Binding-site contacts:
Ligand atom O6 contacts residue TYR219 of chain 1.D at 3.2 Å (h-bond).
Ligand atom C2 contacts residue TYR219 of chain 1.D at 3.7 Å (hydrophobic).
Ligand atom C2 contacts residue ARG222 of chain 1.D at 3.9 Å.
Ligand atom O4 contacts residue TYR219 of chain 1.D at 3.8 Å.
Ligand atom C4 contacts residue TYR219 of chain 1.D at 3.1 Å (hydrophobic).
Ligand atom C3 contacts residue ASN225 of chain 1.D at 4.2 Å.
Ligand atom C3 contacts residue TYR219 of chain 1.D at 3.7 Å (hydrophobic).
Ligand atom C1 contacts residue ASN165 of chain 1.A at 1.4 Å.
Ligand atom N2 contacts residue ASN165 of chain 1.A at 2.9 Å (h-bond).
Ligand atom O7 contacts residue ASN165 of chain 1.A at 3.2 Å (h-bond).
Ligand atom C6 contacts residue ARG222 of chain 1.D at 4.3 Å.
Ligand atom O7 contacts residue LEU244 of chain 1.A at 4.3 Å.
Ligand atom C5 contacts residue ARG222 of chain 1.D at 3.7 Å.
Ligand atom C5 contacts residue TYR219 of chain 1.D at 3.5 Å (hydrophobic).
Ligand atom O2 contacts residue ARG222 of chain 1.D at 3.8 Å.
Ligand atom C3 contacts residue ASN165 of chain 1.A at 3.9 Å.
Ligand atom O3 contacts residue ASN225 of chain 1.D at 3.4 Å (h-bond).
Ligand atom O3 contacts residue ARG222 of chain 1.D at 3.9 Å.
Ligand atom C7 contacts residue VAL166 of chain 1.A at 3.9 Å (hydrophobic).
Ligand atom C8 contacts residue ASN165 of chain 1.A at 3.2 Å.
Ligand atom O2 contacts residue ASN225 of chain 1.D at 3.1 Å (h-bond).
Ligand atom O7 contacts residue THR167 of chain 1.A at 4.0 Å.
Ligand atom C8 contacts residue THR167 of chain 1.A at 3.3 Å.
Ligand atom C4 contacts residue ASN165 of chain 1.A at 4.3 Å.
Ligand atom C2 contacts residue ASN165 of chain 1.A at 2.5 Å.
Ligand atom C3 contacts residue ARG222 of chain 1.D at 3.1 Å.
Ligand atom C1 contacts residue ARG222 of chain 1.D at 4.2 Å.
Ligand atom O4 contacts residue ARG222 of chain 1.D at 3.3 Å (salt-bridge).
Ligand atom C1 contacts residue TYR219 of chain 1.D at 3.7 Å (hydrophobic).
Ligand atom O7 contacts residue VAL166 of chain 1.A at 3.6 Å.
Ligand atom C7 contacts residue THR167 of chain 1.A at 4.0 Å.
Ligand atom C4 contacts residue ARG222 of chain 1.D at 3.7 Å.
Ligand atom C8 contacts residue VAL166 of chain 1.A at 3.5 Å (hydrophobic).
Ligand atom C6 contacts residue TYR219 of chain 1.D at 3.2 Å (hydrophobic).
Ligand atom N2 contacts residue ARG222 of chain 1.D at 3.9 Å.
Ligand atom C7 contacts residue ASN165 of chain 1.A at 3.5 Å.
Ligand atom O5 contacts residue ASN165 of chain 1.A at 2.4 Å (h-bond).
Ligand atom C5 contacts residue ASN165 of chain 1.A at 3.6 Å.
Ligand atom O3 contacts residue TYR219 of chain 1.D at 3.3 Å.
Ligand atom O5 contacts residue TYR219 of chain 1.D at 3.5 Å.

Sequence of chain 1.D:
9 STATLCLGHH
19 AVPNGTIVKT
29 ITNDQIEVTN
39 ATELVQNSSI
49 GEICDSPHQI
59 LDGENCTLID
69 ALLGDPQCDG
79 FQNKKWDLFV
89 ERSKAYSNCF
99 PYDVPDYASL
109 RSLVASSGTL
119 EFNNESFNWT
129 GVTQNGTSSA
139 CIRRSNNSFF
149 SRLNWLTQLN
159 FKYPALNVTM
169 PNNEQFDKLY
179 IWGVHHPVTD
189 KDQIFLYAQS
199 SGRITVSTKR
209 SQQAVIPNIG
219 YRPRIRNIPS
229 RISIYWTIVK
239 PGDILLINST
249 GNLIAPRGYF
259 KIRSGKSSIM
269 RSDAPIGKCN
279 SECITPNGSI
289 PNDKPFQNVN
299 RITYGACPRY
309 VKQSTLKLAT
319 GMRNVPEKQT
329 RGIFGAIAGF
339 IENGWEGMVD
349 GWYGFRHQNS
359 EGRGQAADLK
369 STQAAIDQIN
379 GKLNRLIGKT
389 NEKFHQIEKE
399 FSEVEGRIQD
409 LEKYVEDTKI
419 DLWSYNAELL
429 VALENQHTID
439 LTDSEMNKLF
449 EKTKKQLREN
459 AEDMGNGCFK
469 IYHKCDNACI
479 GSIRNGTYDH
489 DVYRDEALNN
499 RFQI

Sequence of chain 1.A:
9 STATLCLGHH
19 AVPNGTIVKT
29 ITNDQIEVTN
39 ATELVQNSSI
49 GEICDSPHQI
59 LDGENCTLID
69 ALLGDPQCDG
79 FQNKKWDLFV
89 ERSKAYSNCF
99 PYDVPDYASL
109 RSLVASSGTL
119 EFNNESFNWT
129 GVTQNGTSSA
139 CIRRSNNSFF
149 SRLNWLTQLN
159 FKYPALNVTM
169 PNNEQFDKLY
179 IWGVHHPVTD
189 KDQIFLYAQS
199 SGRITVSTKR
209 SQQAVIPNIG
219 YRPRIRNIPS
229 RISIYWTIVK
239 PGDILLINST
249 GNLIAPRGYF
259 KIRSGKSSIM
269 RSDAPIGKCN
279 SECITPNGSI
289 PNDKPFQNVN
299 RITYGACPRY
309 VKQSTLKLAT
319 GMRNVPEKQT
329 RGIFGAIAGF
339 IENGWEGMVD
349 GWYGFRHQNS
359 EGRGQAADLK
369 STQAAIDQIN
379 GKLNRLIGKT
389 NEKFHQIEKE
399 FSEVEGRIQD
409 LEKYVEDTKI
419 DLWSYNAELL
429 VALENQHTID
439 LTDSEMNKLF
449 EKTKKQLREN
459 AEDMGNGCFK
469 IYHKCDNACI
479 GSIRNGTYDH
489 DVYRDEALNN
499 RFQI

The small molecule below binds the protein below.
Small molecule (SMILES): CC(=O)N[C@H]1[C@H](O[C@H]2[C@H](O)[C@@H](NC(C)=O)CO[C@@H]2CO)O[C@H](CO)[C@@H](O[C@@H]2O[C@H](CO)[C@@H](O)[C@H](O)[C@@H]2O)[C@@H]1O